The small molecule below binds the protein below.
Small molecule (SMILES): Cc1cccc(O)c1

Sequence of chain 1.D:
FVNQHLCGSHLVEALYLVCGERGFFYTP

Binding-site contacts:
Ligand atom C4 contacts residue HIS10 of chain 1.H at 3.8 Å.
Ligand atom C6 contacts residue LEU11 of chain 1.H at 3.5 Å (hydrophobic).
Ligand atom C1 contacts residue CYS11 of chain 1.G at 3.9 Å (hydrophobic).
Ligand atom O1 contacts residue LEU11 of chain 1.H at 4.5 Å.
Ligand atom C2 contacts residue LEU16 of chain 1.G at 4.1 Å (hydrophobic).
Ligand atom C2 contacts residue CYS11 of chain 1.G at 3.5 Å (hydrophobic).
Ligand atom C4 contacts residue LEU11 of chain 1.H at 3.9 Å (hydrophobic).
Ligand atom C3 contacts residue ALA14 of chain 1.H at 4.5 Å (hydrophobic).
Ligand atom C1 contacts residue LEU11 of chain 1.H at 3.9 Å (hydrophobic).
Ligand atom O1 contacts residue CYS11 of chain 1.G at 2.8 Å (h-bond).
Ligand atom C1 contacts residue HIS5 of chain 1.D at 3.8 Å.
Ligand atom O1 contacts residue VAL10 of chain 1.G at 3.5 Å.
Ligand atom C6 contacts residue VAL2 of chain 1.D at 4.0 Å (hydrophobic).
Ligand atom C1 contacts residue CYS6 of chain 1.G at 3.3 Å (hydrophobic).
Ligand atom C6 contacts residue CYS6 of chain 1.G at 3.1 Å (hydrophobic).
Ligand atom O1 contacts residue HIS5 of chain 1.D at 4.5 Å.
Ligand atom O1 contacts residue VAL2 of chain 1.D at 3.9 Å.
Ligand atom C7 contacts residue LEU16 of chain 1.G at 3.8 Å (hydrophobic).
Ligand atom C7 contacts residue HIS5 of chain 1.D at 3.3 Å.
Ligand atom C3 contacts residue LEU11 of chain 1.H at 4.2 Å (hydrophobic).
Ligand atom C5 contacts residue HIS10 of chain 1.H at 4.0 Å.
Ligand atom C5 contacts residue CYS7 of chain 1.H at 4.1 Å (hydrophobic).
Ligand atom C3 contacts residue HIS5 of chain 1.D at 3.4 Å.
Ligand atom C2 contacts residue HIS5 of chain 1.D at 3.4 Å.
Ligand atom C2 contacts residue LEU11 of chain 1.H at 4.2 Å (hydrophobic).
Ligand atom C3 contacts residue LEU16 of chain 1.G at 4.1 Å (hydrophobic).
Ligand atom C5 contacts residue LEU6 of chain 1.D at 4.2 Å (hydrophobic).
Ligand atom C5 contacts residue LEU11 of chain 1.H at 3.6 Å (hydrophobic).
Ligand atom C6 contacts residue CYS7 of chain 1.H at 3.9 Å (hydrophobic).
Ligand atom O1 contacts residue SER9 of chain 1.G at 3.6 Å (h-bond).
Ligand atom O1 contacts residue CYS6 of chain 1.G at 2.5 Å (h-bond).
Ligand atom C7 contacts residue ALA14 of chain 1.H at 3.6 Å (hydrophobic).
Ligand atom C7 contacts residue LEU17 of chain 1.B at 3.5 Å (hydrophobic).
Ligand atom C7 contacts residue CYS11 of chain 1.G at 4.5 Å (hydrophobic).
Ligand atom C3 contacts residue CYS11 of chain 1.G at 4.5 Å (hydrophobic).
Ligand atom C4 contacts residue HIS5 of chain 1.D at 4.0 Å.
Ligand atom C5 contacts residue CYS6 of chain 1.G at 4.4 Å (hydrophobic).
Ligand atom C5 contacts residue HIS5 of chain 1.D at 4.3 Å.
Ligand atom C6 contacts residue HIS5 of chain 1.D at 4.2 Å.

Sequence of chain 1.B:
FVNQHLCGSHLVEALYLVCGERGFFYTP

Sequence of chain 1.H:
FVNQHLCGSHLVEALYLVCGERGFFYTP

Sequence of chain 1.G:
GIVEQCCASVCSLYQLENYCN